A protein and the small-molecule ligand that binds it are described below.
Small molecule (SMILES): CC(F)(F)CNC(=O)N1Cc2nc(N)nc(-c3c(Cl)cc(Cl)cc3OCCn3cccn3)c2C1

Sequence of chain 1.A:
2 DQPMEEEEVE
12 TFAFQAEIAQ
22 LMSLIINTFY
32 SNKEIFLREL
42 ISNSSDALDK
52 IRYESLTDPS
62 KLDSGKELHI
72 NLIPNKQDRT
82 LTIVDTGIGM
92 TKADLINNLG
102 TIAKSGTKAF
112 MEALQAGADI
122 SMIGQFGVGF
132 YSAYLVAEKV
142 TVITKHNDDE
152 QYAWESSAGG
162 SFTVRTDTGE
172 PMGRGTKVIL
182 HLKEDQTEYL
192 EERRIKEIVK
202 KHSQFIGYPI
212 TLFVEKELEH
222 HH

Binding-site contacts:
Ligand atom CL1 contacts residue VAL143 of chain 1.A at 3.9 Å.
Ligand atom F2 contacts residue ILE89 of chain 1.A at 3.1 Å.
Ligand atom C5 contacts residue LEU100 of chain 1.A at 3.5 Å (hydrophobic).
Ligand atom O2 contacts residue ASN44 of chain 1.A at 3.5 Å.
Ligand atom C13 contacts residue MET91 of chain 1.A at 3.3 Å (hydrophobic).
Ligand atom C14 contacts residue ASN44 of chain 1.A at 3.5 Å.
Ligand atom O1 contacts residue ASN99 of chain 1.A at 2.9 Å (h-bond).
Ligand atom N5 contacts residue MET91 of chain 1.A at 3.6 Å.
Ligand atom C18 contacts residue LYS51 of chain 1.A at 3.8 Å.
Ligand atom C17 contacts residue ALA48 of chain 1.A at 3.7 Å (hydrophobic).
Ligand atom C11 contacts residue ASP86 of chain 1.A at 3.8 Å.
Ligand atom C21 contacts residue PO41 of chain 1.E at 3.6 Å.
Ligand atom C16 contacts residue ASP47 of chain 1.A at 3.6 Å.
Ligand atom C16 contacts residue ALA48 of chain 1.A at 3.9 Å (hydrophobic).
Ligand atom N2 contacts residue ALA48 of chain 1.A at 3.4 Å.
Ligand atom C2 contacts residue ASN44 of chain 1.A at 3.5 Å.
Ligand atom C16 contacts residue ASN44 of chain 1.A at 3.4 Å.
Ligand atom C4 contacts residue PHE131 of chain 1.A at 3.4 Å (hydrophobic).
Ligand atom CL1 contacts residue MET91 of chain 1.A at 3.7 Å.
Ligand atom N5 contacts residue GLY90 of chain 1.A at 3.0 Å (h-bond).
Ligand atom CL2 contacts residue TYR132 of chain 1.A at 3.8 Å.
Ligand atom N2 contacts residue THR177 of chain 1.A at 3.6 Å.
Ligand atom O1 contacts residue MET91 of chain 1.A at 3.6 Å.
Ligand atom C5 contacts residue PHE131 of chain 1.A at 3.3 Å (hydrophobic).
Ligand atom F2 contacts residue LYS51 of chain 1.A at 3.4 Å.
Ligand atom N1 contacts residue MET91 of chain 1.A at 3.4 Å.
Ligand atom N5 contacts residue ILE89 of chain 1.A at 3.7 Å.
Ligand atom N4 contacts residue SER45 of chain 1.A at 3.5 Å (h-bond).
Ligand atom C19 contacts residue GLY90 of chain 1.A at 3.5 Å.
Ligand atom C6 contacts residue PHE131 of chain 1.A at 3.8 Å (hydrophobic).
Ligand atom C8 contacts residue MET91 of chain 1.A at 3.6 Å (hydrophobic).
Ligand atom CL2 contacts residue PHE131 of chain 1.A at 3.5 Å.
Ligand atom C1 contacts residue ASN44 of chain 1.A at 3.8 Å.
Ligand atom CL2 contacts residue ASN99 of chain 1.A at 3.5 Å.
Ligand atom C19 contacts residue ASP95 of chain 1.A at 3.5 Å.
Ligand atom N4 contacts residue ASP86 of chain 1.A at 2.6 Å (salt-bridge).
Ligand atom N3 contacts residue ASN44 of chain 1.A at 3.6 Å.
Ligand atom C15 contacts residue ASN44 of chain 1.A at 3.6 Å.
Ligand atom F1 contacts residue LYS51 of chain 1.A at 3.6 Å.
Ligand atom C9 contacts residue GLY90 of chain 1.A at 3.8 Å.